This small molecule binds to this protein.
Small molecule (SMILES): NC(=O)c1cc[n+](COC[n+]2ccccc2/C=N/O)cc1

Binding-site contacts:
Ligand atom O3 contacts residue TYR71 of chain 1.A at 3.6 Å.
Ligand atom N3 contacts residue TYR71 of chain 1.A at 3.9 Å.
Ligand atom N2 contacts residue TYR340 of chain 1.A at 3.7 Å.
Ligand atom C9 contacts residue TRP285 of chain 1.A at 3.4 Å (hydrophobic).
Ligand atom C5 contacts residue TYR123 of chain 1.A at 3.2 Å (hydrophobic).
Ligand atom O3 contacts residue TRP285 of chain 1.A at 3.8 Å.
Ligand atom O2 contacts residue TYR123 of chain 1.A at 3.6 Å.
Ligand atom O3 contacts residue VAL281 of chain 1.A at 3.1 Å (h-bond).
Ligand atom C8 contacts residue TYR123 of chain 1.A at 3.5 Å (hydrophobic).
Ligand atom C12 contacts residue TRP285 of chain 1.A at 3.1 Å (hydrophobic).
Ligand atom C4 contacts residue DEP1 of chain 1.E at 3.7 Å.
Ligand atom C4 contacts residue TYR336 of chain 1.A at 3.2 Å (hydrophobic).
Ligand atom C6 contacts residue TYR340 of chain 1.A at 3.7 Å (hydrophobic).
Ligand atom C11 contacts residue TYR71 of chain 1.A at 3.4 Å (hydrophobic).
Ligand atom O3 contacts residue GLU284 of chain 1.A at 3.2 Å (salt-bridge).
Ligand atom C7 contacts residue TYR340 of chain 1.A at 3.2 Å (hydrophobic).
Ligand atom C3 contacts residue TYR123 of chain 1.A at 3.6 Å (hydrophobic).
Ligand atom N2 contacts residue TYR123 of chain 1.A at 3.2 Å (h-bond).
Ligand atom C10 contacts residue TRP285 of chain 1.A at 3.2 Å (hydrophobic).
Ligand atom N4 contacts residue TYR71 of chain 1.A at 3.9 Å.
Ligand atom C11 contacts residue TRP285 of chain 1.A at 3.3 Å (hydrophobic).
Ligand atom C14 contacts residue TYR71 of chain 1.A at 3.3 Å (hydrophobic).
Ligand atom C12 contacts residue TYR71 of chain 1.A at 3.3 Å (hydrophobic).
Ligand atom O1 contacts residue VAL293 of chain 1.A at 3.7 Å.
Ligand atom C10 contacts residue TYR71 of chain 1.A at 3.7 Å (hydrophobic).
Ligand atom C4 contacts residue TYR123 of chain 1.A at 3.5 Å (hydrophobic).
Ligand atom C13 contacts residue TYR71 of chain 1.A at 3.5 Å (hydrophobic).
Ligand atom C12 contacts residue GLU284 of chain 1.A at 3.6 Å.
Ligand atom C13 contacts residue TYR123 of chain 1.A at 3.7 Å (hydrophobic).
Ligand atom C9 contacts residue TYR71 of chain 1.A at 3.7 Å (hydrophobic).
Ligand atom C8 contacts residue TRP285 of chain 1.A at 3.6 Å (hydrophobic).
Ligand atom C3 contacts residue TYR336 of chain 1.A at 3.7 Å (hydrophobic).
Ligand atom O1 contacts residue PHE294 of chain 1.A at 3.0 Å (h-bond).
Ligand atom C13 contacts residue TRP285 of chain 1.A at 3.4 Å (hydrophobic).
Ligand atom C5 contacts residue TYR336 of chain 1.A at 3.4 Å (hydrophobic).
Ligand atom N4 contacts residue TRP285 of chain 1.A at 3.3 Å.
Ligand atom C14 contacts residue TRP285 of chain 1.A at 3.3 Å (hydrophobic).
Ligand atom C2 contacts residue TYR123 of chain 1.A at 3.5 Å (hydrophobic).
Ligand atom N3 contacts residue TRP285 of chain 1.A at 3.2 Å.
Ligand atom C6 contacts residue TYR123 of chain 1.A at 3.0 Å (hydrophobic).

Sequence of chain 1.A:
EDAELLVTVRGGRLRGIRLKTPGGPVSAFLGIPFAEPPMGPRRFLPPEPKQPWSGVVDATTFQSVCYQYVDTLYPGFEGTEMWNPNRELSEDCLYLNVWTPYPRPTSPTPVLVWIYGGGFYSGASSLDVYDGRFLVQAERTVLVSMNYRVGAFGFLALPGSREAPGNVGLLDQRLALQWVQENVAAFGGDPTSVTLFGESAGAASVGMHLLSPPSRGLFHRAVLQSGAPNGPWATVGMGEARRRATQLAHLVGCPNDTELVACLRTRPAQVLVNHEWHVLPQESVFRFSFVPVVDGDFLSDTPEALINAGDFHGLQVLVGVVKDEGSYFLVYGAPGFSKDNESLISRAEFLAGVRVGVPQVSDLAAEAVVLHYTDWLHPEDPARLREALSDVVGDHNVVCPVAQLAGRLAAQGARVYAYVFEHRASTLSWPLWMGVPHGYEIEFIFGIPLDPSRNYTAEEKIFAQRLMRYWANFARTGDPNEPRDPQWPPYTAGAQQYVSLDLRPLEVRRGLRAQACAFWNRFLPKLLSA